The protein below binds the small molecule below.
Small molecule (SMILES): CC(=O)N[C@H]1[C@H](O[C@H]2[C@H](O)[C@@H](NC(C)=O)CO[C@@H]2CO)O[C@H](CO)[C@@H](O)[C@@H]1O

Binding-site contacts:
Ligand atom C8 contacts residue LEU401 of chain 1.B at 4.0 Å (hydrophobic).
Ligand atom C7 contacts residue ASN405 of chain 1.B at 3.8 Å.
Ligand atom C7 contacts residue LYS466 of chain 1.B at 3.6 Å.
Ligand atom O7 contacts residue ASN405 of chain 1.B at 4.1 Å.
Ligand atom O5 contacts residue ASN405 of chain 1.B at 2.4 Å (h-bond).
Ligand atom O6 contacts residue ASN405 of chain 1.B at 4.5 Å.
Ligand atom C8 contacts residue ASP414 of chain 1.B at 3.1 Å.
Ligand atom C1 contacts residue ASN405 of chain 1.B at 1.4 Å.
Ligand atom C7 contacts residue ASP414 of chain 1.B at 3.5 Å.
Ligand atom O6 contacts residue GLU471 of chain 1.B at 3.6 Å.
Ligand atom C6 contacts residue GLU471 of chain 1.B at 3.6 Å.
Ligand atom N2 contacts residue ASP414 of chain 1.B at 3.0 Å (salt-bridge).
Ligand atom O4 contacts residue GLU471 of chain 1.B at 4.3 Å.
Ligand atom C3 contacts residue ASN405 of chain 1.B at 3.8 Å.
Ligand atom C1 contacts residue ASP414 of chain 1.B at 4.5 Å.
Ligand atom C2 contacts residue ASP414 of chain 1.B at 4.2 Å.
Ligand atom O7 contacts residue ILE402 of chain 1.B at 4.3 Å.
Ligand atom O7 contacts residue LYS466 of chain 1.B at 2.6 Å (salt-bridge).
Ligand atom C4 contacts residue ASN405 of chain 1.B at 4.2 Å.
Ligand atom N2 contacts residue ASN405 of chain 1.B at 2.9 Å (h-bond).
Ligand atom O6 contacts residue LYS466 of chain 1.B at 4.3 Å.
Ligand atom C5 contacts residue ASN405 of chain 1.B at 3.7 Å.
Ligand atom C2 contacts residue ASN405 of chain 1.B at 2.5 Å.
Ligand atom C8 contacts residue LYS466 of chain 1.B at 4.0 Å.

Sequence of chain 1.B:
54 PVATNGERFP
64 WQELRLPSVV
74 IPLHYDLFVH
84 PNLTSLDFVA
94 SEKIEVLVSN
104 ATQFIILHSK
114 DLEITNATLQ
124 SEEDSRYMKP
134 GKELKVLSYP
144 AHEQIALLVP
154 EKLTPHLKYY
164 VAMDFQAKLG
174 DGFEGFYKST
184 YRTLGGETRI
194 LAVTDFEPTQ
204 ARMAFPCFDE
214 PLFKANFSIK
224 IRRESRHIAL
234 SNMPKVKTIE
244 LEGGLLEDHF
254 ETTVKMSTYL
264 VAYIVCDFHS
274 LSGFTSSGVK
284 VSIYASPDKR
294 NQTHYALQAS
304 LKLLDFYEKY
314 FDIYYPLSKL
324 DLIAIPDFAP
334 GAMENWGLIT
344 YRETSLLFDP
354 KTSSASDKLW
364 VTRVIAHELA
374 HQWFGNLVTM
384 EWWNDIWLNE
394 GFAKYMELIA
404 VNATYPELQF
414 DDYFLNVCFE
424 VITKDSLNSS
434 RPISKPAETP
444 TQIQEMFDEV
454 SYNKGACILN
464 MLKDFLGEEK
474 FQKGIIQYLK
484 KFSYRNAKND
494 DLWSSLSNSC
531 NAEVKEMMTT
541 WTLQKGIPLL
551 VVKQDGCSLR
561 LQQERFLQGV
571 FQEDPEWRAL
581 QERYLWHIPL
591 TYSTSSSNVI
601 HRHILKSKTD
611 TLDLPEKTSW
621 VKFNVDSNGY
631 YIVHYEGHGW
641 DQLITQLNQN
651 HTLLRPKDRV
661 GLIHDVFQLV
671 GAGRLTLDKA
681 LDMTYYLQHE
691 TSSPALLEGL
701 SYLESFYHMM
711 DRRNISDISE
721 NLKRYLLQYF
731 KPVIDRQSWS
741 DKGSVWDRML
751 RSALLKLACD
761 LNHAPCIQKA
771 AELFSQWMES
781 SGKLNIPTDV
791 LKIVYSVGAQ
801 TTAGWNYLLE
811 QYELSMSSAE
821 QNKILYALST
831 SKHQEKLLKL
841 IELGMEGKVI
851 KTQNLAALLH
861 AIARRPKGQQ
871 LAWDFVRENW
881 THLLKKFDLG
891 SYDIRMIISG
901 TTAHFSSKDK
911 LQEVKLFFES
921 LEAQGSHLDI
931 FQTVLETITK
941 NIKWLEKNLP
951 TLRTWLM